Binding-site contacts:
Ligand atom C12 contacts residue PHE218 of chain 1.A at 3.6 Å (hydrophobic).
Ligand atom C8 contacts residue TRP226 of chain 1.A at 3.8 Å (hydrophobic).
Ligand atom C13 contacts residue LEU44 of chain 1.A at 3.5 Å (hydrophobic).
Ligand atom O1 contacts residue TRP226 of chain 1.A at 3.6 Å.
Ligand atom C11 contacts residue THR45 of chain 1.A at 3.5 Å.
Ligand atom N3 contacts residue ILE92 of chain 1.A at 3.8 Å.
Ligand atom O3 contacts residue HIS101 of chain 1.A at 2.8 Å (h-bond).
Ligand atom C24 contacts residue MET22 of chain 1.A at 3.8 Å (hydrophobic).
Ligand atom C1 contacts residue TYR126 of chain 1.A at 3.7 Å (hydrophobic).
Ligand atom O1 contacts residue HIS204 of chain 1.A at 3.8 Å.
Ligand atom C26 contacts residue THR27 of chain 1.A at 3.8 Å.
Ligand atom C28 contacts residue LEU97 of chain 1.A at 3.8 Å (hydrophobic).
Ligand atom C18 contacts residue MET47 of chain 1.A at 3.6 Å (hydrophobic).
Ligand atom C28 contacts residue THR27 of chain 1.A at 3.6 Å.
Ligand atom C1 contacts residue PHE86 of chain 1.A at 3.8 Å (hydrophobic).
Ligand atom CL2 contacts residue MET85 of chain 1.A at 3.4 Å.
Ligand atom C4 contacts residue PHE86 of chain 1.A at 3.9 Å (hydrophobic).
Ligand atom C5 contacts residue PHE86 of chain 1.A at 3.4 Å (hydrophobic).
Ligand atom CL2 contacts residue TRP226 of chain 1.A at 3.8 Å.
Ligand atom O3 contacts residue ILE30 of chain 1.A at 3.6 Å.
Ligand atom N1 contacts residue TRP211 of chain 1.A at 3.8 Å.
Ligand atom S1 contacts residue LEU105 of chain 1.A at 3.7 Å.
Ligand atom C6 contacts residue TYR126 of chain 1.A at 3.8 Å (hydrophobic).
Ligand atom C28 contacts residue HIS101 of chain 1.A at 3.8 Å.
Ligand atom C15 contacts residue MET47 of chain 1.A at 3.8 Å (hydrophobic).
Ligand atom O1 contacts residue TRP211 of chain 1.A at 3.2 Å.
Ligand atom C15 contacts residue ALA48 of chain 1.A at 3.6 Å (hydrophobic).
Ligand atom C13 contacts residue ALA48 of chain 1.A at 3.7 Å (hydrophobic).
Ligand atom CL2 contacts residue HIS204 of chain 1.A at 3.8 Å.
Ligand atom S1 contacts residue MET47 of chain 1.A at 3.4 Å.
Ligand atom C10 contacts residue LEU44 of chain 1.A at 3.7 Å (hydrophobic).
Ligand atom C12 contacts residue THR45 of chain 1.A at 3.8 Å.
Ligand atom C24 contacts residue ILE92 of chain 1.A at 3.4 Å (hydrophobic).
Ligand atom O4 contacts residue THR27 of chain 1.A at 3.7 Å.
Ligand atom C22 contacts residue ILE92 of chain 1.A at 3.6 Å (hydrophobic).
Ligand atom C11 contacts residue LEU44 of chain 1.A at 3.5 Å (hydrophobic).
Ligand atom C6 contacts residue PHE86 of chain 1.A at 3.4 Å (hydrophobic).
Ligand atom C6 contacts residue SER89 of chain 1.A at 3.4 Å.
Ligand atom N1 contacts residue HIS204 of chain 1.A at 3.2 Å (h-bond).
Ligand atom C10 contacts residue ALA48 of chain 1.A at 3.7 Å (hydrophobic).

Sequence of chain 1.A:
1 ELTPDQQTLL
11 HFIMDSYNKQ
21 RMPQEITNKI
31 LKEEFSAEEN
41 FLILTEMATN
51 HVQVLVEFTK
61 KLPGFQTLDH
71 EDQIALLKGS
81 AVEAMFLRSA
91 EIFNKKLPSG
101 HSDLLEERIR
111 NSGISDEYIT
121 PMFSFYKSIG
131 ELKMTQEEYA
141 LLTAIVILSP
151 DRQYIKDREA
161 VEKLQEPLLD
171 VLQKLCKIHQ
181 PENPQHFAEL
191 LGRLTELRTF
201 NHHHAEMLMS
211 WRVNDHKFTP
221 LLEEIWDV

The protein below binds the small molecule below.
Small molecule (SMILES): O=C(O)c1ccc2nc(N3CCC4(CC(OCc5c(-c6c(Cl)cccc6Cl)noc5C5CC5)C4)C3)sc2c1